Sequence of chain 1.A:
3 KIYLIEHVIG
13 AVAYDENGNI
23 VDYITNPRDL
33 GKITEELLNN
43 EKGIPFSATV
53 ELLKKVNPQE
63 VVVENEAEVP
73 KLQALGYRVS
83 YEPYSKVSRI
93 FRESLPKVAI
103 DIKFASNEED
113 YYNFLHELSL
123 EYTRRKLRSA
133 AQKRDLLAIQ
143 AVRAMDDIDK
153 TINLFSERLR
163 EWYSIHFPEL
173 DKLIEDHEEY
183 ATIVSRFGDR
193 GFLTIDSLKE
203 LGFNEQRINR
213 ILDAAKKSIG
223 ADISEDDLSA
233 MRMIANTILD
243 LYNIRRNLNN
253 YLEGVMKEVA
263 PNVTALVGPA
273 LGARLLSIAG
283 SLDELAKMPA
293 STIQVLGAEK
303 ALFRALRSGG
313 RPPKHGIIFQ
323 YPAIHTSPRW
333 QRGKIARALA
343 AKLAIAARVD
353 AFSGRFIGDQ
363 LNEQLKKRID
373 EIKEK

Binding-site contacts:
Ligand atom O2' contacts residue SAH1 of chain 1.Q at 3.5 Å (h-bond).
Ligand atom C5' contacts residue ARG58 of chain 1.F at 3.3 Å.
Ligand atom P contacts residue THR89 of chain 1.F at 3.5 Å.
Ligand atom O2' contacts residue HIS179 of chain 1.A at 2.8 Å (h-bond).
Ligand atom N3 contacts residue PHE305 of chain 1.D at 3.6 Å.
Ligand atom C2 contacts residue GLU159 of chain 1.A at 3.6 Å.
Ligand atom O4' contacts residue SER87 of chain 1.F at 3.5 Å (h-bond).
Ligand atom P contacts residue ASP220 of chain 1.F at 3.6 Å.
Ligand atom O2 contacts residue VAL188 of chain 1.F at 3.6 Å.
Ligand atom OP1 contacts residue ASP220 of chain 1.F at 3.4 Å.
Ligand atom C4 contacts residue GLU301 of chain 1.D at 3.5 Å.
Ligand atom O3' contacts residue THR89 of chain 1.F at 3.5 Å (h-bond).
Ligand atom O2 contacts residue ASN155 of chain 1.A at 2.9 Å (h-bond).
Ligand atom O2' contacts residue LYS182 of chain 1.F at 2.7 Å (salt-bridge).
Ligand atom O2' contacts residue ASN155 of chain 1.A at 2.4 Å (h-bond).
Ligand atom C4' contacts residue HIS223 of chain 1.F at 3.6 Å.
Ligand atom O2' contacts residue ARG184 of chain 1.F at 3.0 Å.
Ligand atom O4' contacts residue ASN155 of chain 1.A at 3.6 Å (h-bond).
Ligand atom O4' contacts residue SAH1 of chain 1.Q at 3.4 Å (h-bond).
Ligand atom O3' contacts residue LYS221 of chain 1.F at 3.3 Å (salt-bridge).
Ligand atom O3' contacts residue LYS60 of chain 1.F at 3.1 Å.
Ligand atom O4' contacts residue GLU159 of chain 1.A at 3.5 Å (salt-bridge).
Ligand atom C1' contacts residue GLU159 of chain 1.A at 3.4 Å.
Ligand atom OP1 contacts residue ASP220 of chain 1.F at 2.9 Å (salt-bridge).
Ligand atom O5' contacts residue ARG58 of chain 1.F at 3.5 Å (salt-bridge).
Ligand atom N4 contacts residue GLU301 of chain 1.D at 3.4 Å.
Ligand atom O2' contacts residue HIS223 of chain 1.F at 2.8 Å (h-bond).
Ligand atom OP1 contacts residue LYS221 of chain 1.F at 2.9 Å (salt-bridge).
Ligand atom C5' contacts residue THR89 of chain 1.F at 3.5 Å.
Ligand atom C4' contacts residue SER87 of chain 1.F at 3.5 Å.
Ligand atom O4' contacts residue LYS302 of chain 1.D at 3.6 Å.
Ligand atom C2' contacts residue ASN155 of chain 1.A at 3.5 Å.
Ligand atom O3' contacts residue HIS179 of chain 1.A at 3.3 Å (h-bond).
Ligand atom N2 contacts residue GLU159 of chain 1.A at 2.5 Å (salt-bridge).
Ligand atom O2' contacts residue GLU116 of chain 1.F at 2.9 Å (salt-bridge).
Ligand atom O4' contacts residue ARG184 of chain 1.F at 3.6 Å.
Ligand atom C5' contacts residue HIS223 of chain 1.F at 3.6 Å.
Ligand atom OP1 contacts residue THR89 of chain 1.F at 2.6 Å (h-bond).
Ligand atom OP1 contacts residue ARG58 of chain 1.F at 2.7 Å (salt-bridge).
Ligand atom OP1 contacts residue GLU177 of chain 1.A at 3.3 Å (salt-bridge).

Sequence of chain 1.D:
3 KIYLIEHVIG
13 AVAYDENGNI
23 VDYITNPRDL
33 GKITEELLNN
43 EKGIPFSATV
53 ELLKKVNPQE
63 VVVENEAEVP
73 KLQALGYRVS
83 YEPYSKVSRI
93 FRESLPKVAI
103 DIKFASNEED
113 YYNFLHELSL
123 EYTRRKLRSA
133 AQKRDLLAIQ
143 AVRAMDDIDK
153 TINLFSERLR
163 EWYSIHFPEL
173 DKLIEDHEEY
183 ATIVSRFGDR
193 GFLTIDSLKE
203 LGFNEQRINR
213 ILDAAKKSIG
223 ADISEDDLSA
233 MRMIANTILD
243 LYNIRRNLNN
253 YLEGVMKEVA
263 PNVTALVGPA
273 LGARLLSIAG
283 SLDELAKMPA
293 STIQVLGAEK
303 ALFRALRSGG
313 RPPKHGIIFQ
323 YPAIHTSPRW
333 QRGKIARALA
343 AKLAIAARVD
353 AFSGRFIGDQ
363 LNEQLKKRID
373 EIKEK

This small molecule binds to this protein.
Small molecule (SMILES): Nc1ccn([C@@H]2O[C@H](CO)[C@@H](O[P](=O)(O)OC[C@H]3O[C@@H](n4ccc(N)nc4=O)[C@H](O)[C@@H]3O[P](=O)(O)OC[C@H]3O[C@@H](n4cnc5c(N)ncnc54)[C@H](O)[C@@H]3O[P](=O)(O)OC[C@H]3O[C@@H](n4ccc(=O)[nH]c4=O)[C@H](O)[C@@H]3O[P](=O)(O)OC[C@H]3O[C@@H](n4cnc5c(=O)nc(N)[nH]c54)[C@H](O)[C@@H]3O[P](=O)(O)OC[C@H]3O[C@@H](n4cnc5c(N)ncnc54)[C@H](O)[C@@H]3O[P](=O)(O)OC[C@H]3O[C@@H](n4cnc5c(=O)nc(N)[nH]c54)[C@H](O)[C@@H]3O[P](=O)(O)OC[C@H]3O[C@@H](n4ccc(=O)[nH]c4=O)[C@H](O)[C@@H]3O[P](=O)(O)OC[C@H]3O[C@@H](n4cnc5c(=O)nc(N)[nH]c54)[C@H](O)[C@@H]3O)[C@H]2O)c(=O)n1

Sequence of chain 1.F:
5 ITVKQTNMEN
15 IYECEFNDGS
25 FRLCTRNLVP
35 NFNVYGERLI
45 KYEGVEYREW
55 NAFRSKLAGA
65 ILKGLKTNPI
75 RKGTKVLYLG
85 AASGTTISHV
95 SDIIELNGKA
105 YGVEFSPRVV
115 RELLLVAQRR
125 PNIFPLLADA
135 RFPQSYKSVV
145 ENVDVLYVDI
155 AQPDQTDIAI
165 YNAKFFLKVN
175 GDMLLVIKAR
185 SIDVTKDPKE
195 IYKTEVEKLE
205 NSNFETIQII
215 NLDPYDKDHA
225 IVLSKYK